Sequence of chain 1.C:
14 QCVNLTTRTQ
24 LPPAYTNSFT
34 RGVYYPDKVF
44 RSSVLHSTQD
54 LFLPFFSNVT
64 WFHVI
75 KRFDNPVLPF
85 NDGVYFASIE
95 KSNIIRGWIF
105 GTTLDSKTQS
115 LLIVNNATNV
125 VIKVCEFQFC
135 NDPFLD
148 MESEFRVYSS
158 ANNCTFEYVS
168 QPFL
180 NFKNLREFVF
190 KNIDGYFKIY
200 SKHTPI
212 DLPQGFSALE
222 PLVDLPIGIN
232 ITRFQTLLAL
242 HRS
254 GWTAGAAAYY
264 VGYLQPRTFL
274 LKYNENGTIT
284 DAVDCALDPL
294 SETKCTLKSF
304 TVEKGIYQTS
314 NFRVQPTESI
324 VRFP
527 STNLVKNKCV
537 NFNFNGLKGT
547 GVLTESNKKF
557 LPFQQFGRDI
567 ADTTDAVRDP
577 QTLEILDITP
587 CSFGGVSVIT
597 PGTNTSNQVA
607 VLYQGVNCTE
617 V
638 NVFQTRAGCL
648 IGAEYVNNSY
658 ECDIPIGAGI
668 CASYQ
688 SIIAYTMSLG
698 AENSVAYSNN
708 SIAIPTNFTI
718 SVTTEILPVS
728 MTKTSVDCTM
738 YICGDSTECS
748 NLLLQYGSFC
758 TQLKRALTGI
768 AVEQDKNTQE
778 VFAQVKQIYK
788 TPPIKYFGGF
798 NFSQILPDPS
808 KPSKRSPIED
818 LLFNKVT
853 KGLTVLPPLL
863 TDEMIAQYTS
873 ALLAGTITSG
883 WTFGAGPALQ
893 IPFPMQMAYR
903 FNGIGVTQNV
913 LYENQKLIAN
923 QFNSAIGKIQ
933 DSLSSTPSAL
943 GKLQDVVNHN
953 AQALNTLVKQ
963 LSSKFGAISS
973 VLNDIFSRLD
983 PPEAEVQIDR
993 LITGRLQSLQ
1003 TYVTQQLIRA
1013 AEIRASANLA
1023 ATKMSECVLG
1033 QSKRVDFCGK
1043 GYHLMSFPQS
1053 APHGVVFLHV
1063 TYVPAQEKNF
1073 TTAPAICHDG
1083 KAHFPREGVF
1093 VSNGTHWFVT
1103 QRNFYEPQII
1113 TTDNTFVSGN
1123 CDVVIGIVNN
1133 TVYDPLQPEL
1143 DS

Binding-site contacts:
Ligand atom O7 contacts residue ALA703 of chain 1.C at 3.4 Å.
Ligand atom O7 contacts residue ASN1071 of chain 1.C at 3.8 Å.
Ligand atom C5 contacts residue ASN1071 of chain 1.C at 3.6 Å.
Ligand atom O7 contacts residue SER701 of chain 1.C at 3.9 Å.
Ligand atom C1 contacts residue ASN1071 of chain 1.C at 1.4 Å.
Ligand atom C5 contacts residue ALA703 of chain 1.C at 3.7 Å (hydrophobic).
Ligand atom C8 contacts residue GLU1069 of chain 1.C at 3.3 Å.
Ligand atom C3 contacts residue ASN1071 of chain 1.C at 3.8 Å.
Ligand atom C8 contacts residue ALA703 of chain 1.C at 4.0 Å (hydrophobic).
Ligand atom O6 contacts residue ASN1071 of chain 1.C at 4.5 Å.
Ligand atom C8 contacts residue LYS1070 of chain 1.C at 4.2 Å.
Ligand atom C1 contacts residue GLN892 of chain 1.A at 4.1 Å.
Ligand atom N2 contacts residue ASN1071 of chain 1.C at 2.9 Å (h-bond).
Ligand atom O5 contacts residue ASN1071 of chain 1.C at 2.3 Å (h-bond).
Ligand atom C7 contacts residue ASN1071 of chain 1.C at 3.6 Å.
Ligand atom O4 contacts residue ALA703 of chain 1.C at 3.9 Å.
Ligand atom C7 contacts residue ALA703 of chain 1.C at 3.8 Å (hydrophobic).
Ligand atom C4 contacts residue ASN1071 of chain 1.C at 4.2 Å.
Ligand atom C6 contacts residue ALA703 of chain 1.C at 4.2 Å (hydrophobic).
Ligand atom C8 contacts residue ASN1071 of chain 1.C at 4.2 Å.
Ligand atom C4 contacts residue ALA703 of chain 1.C at 4.3 Å (hydrophobic).
Ligand atom C2 contacts residue ASN1071 of chain 1.C at 2.5 Å.

This protein binds this small molecule.
Small molecule (SMILES): CC(=O)N[C@H]1[C@H](O[C@H]2[C@H](O)[C@@H](NC(C)=O)CO[C@@H]2CO)O[C@H](CO)[C@@H](O)[C@@H]1O

Sequence of chain 1.A:
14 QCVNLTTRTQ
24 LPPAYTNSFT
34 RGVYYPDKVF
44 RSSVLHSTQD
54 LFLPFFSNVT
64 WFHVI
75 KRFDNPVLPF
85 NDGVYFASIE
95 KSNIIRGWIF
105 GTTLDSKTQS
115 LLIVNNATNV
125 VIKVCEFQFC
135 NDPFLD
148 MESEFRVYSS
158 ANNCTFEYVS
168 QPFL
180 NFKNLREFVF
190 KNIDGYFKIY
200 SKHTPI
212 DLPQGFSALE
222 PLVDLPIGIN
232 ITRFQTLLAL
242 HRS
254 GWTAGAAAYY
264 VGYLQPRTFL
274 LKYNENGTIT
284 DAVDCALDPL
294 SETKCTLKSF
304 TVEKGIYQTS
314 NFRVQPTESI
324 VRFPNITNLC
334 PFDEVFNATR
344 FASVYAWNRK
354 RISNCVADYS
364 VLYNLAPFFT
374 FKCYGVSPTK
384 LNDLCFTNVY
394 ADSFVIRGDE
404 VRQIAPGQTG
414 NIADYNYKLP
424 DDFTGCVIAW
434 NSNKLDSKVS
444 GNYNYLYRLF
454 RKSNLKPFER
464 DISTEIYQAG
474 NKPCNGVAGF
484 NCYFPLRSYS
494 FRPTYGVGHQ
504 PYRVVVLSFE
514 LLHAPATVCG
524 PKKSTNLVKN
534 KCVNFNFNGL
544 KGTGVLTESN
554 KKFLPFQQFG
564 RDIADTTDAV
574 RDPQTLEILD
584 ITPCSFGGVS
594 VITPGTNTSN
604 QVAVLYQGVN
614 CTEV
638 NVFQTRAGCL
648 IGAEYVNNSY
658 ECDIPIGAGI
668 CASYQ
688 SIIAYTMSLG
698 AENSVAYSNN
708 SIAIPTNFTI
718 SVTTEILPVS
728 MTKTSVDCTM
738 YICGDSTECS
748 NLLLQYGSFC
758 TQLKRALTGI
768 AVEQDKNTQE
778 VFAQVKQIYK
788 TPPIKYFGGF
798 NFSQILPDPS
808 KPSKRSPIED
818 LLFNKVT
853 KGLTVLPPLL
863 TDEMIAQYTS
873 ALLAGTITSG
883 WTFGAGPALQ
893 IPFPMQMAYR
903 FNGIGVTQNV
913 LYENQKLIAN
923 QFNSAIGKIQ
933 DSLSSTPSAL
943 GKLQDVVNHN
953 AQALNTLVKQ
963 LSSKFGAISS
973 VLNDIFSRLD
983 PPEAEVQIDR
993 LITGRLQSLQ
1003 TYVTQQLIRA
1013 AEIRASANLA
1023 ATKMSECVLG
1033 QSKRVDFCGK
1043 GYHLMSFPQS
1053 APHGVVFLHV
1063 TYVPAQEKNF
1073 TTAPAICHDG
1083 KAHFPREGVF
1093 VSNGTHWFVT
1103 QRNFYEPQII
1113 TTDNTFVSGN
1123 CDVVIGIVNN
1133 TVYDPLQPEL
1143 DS